Sequence of chain 45.A:
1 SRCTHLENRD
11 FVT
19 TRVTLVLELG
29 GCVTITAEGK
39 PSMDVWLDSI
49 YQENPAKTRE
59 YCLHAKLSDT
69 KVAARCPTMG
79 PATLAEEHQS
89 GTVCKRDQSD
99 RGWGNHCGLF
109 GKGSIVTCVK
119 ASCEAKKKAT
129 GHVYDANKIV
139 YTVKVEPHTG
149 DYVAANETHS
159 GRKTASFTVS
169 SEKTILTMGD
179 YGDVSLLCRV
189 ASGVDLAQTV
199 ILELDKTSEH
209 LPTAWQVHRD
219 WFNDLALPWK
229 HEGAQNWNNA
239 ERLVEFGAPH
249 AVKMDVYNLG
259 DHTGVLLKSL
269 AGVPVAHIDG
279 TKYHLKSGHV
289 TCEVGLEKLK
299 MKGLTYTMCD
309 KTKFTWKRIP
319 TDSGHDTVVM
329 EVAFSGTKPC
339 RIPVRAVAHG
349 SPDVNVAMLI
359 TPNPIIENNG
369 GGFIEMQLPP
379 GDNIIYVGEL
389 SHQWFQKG

Binding-site contacts:
Ligand atom C7 contacts residue ASN154 of chain 45.C at 3.3 Å.
Ligand atom C6 contacts residue HIS104 of chain 45.A at 4.0 Å.
Ligand atom O3 contacts residue GLU155 of chain 45.C at 4.3 Å.
Ligand atom C4 contacts residue ASN154 of chain 45.C at 4.2 Å.
Ligand atom O7 contacts residue ASN154 of chain 45.C at 3.2 Å (h-bond).
Ligand atom C1 contacts residue ASN154 of chain 45.C at 1.4 Å.
Ligand atom C8 contacts residue GLU155 of chain 45.C at 3.8 Å.
Ligand atom C7 contacts residue GLU155 of chain 45.C at 3.9 Å.
Ligand atom N2 contacts residue ASN154 of chain 45.C at 2.9 Å (h-bond).
Ligand atom C5 contacts residue ASN154 of chain 45.C at 3.6 Å.
Ligand atom C3 contacts residue GLU155 of chain 45.C at 3.7 Å.
Ligand atom C1 contacts residue GLU155 of chain 45.C at 3.9 Å.
Ligand atom C2 contacts residue GLU155 of chain 45.C at 3.7 Å.
Ligand atom O5 contacts residue HIS104 of chain 45.A at 3.1 Å (h-bond).
Ligand atom C2 contacts residue ASN154 of chain 45.C at 2.4 Å.
Ligand atom N2 contacts residue GLU155 of chain 45.C at 3.0 Å (salt-bridge).
Ligand atom C5 contacts residue HIS104 of chain 45.A at 3.6 Å.
Ligand atom C3 contacts residue ASN154 of chain 45.C at 3.7 Å.
Ligand atom C8 contacts residue ASN154 of chain 45.C at 3.6 Å.
Ligand atom C1 contacts residue HIS104 of chain 45.A at 3.4 Å.
Ligand atom O5 contacts residue ASN154 of chain 45.C at 2.3 Å (h-bond).

Sequence of chain 45.C:
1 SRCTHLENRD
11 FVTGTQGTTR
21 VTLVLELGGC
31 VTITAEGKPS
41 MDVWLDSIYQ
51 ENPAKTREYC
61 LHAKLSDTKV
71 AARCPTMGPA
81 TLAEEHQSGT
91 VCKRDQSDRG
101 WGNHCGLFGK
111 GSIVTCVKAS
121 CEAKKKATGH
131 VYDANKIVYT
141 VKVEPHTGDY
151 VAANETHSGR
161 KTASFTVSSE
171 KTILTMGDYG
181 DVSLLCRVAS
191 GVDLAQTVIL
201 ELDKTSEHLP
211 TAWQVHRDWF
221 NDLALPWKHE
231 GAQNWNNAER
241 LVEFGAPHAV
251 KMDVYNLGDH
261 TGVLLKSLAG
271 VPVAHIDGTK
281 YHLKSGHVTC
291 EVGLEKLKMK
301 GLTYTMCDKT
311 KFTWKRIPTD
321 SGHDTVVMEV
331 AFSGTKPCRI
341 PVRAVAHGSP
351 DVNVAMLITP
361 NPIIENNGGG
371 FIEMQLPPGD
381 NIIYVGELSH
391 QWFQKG

The small molecule below binds the protein below.
Small molecule (SMILES): CC(=O)N[C@@H]1[C@@H](O)[C@H](O)[C@@H](CO)O[C@H]1O